Sequence of chain 1.A:
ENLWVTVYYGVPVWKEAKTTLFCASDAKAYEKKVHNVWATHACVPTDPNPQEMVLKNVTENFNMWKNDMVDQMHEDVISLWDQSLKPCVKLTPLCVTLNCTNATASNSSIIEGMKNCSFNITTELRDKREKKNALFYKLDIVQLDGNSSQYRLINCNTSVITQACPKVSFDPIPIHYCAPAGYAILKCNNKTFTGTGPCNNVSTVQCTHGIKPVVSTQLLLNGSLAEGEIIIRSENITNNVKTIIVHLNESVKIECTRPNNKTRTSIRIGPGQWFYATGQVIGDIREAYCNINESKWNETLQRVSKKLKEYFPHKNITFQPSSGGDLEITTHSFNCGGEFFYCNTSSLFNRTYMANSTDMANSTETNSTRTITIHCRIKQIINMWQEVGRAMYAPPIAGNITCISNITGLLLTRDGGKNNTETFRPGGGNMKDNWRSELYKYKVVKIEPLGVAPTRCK

A small-molecule ligand and the protein it binds are described below.
Small molecule (SMILES): CC(=O)N[C@H]1[C@H](O[C@H]2[C@H](O)[C@@H](NC(C)=O)CO[C@@H]2CO)O[C@H](CO)[C@@H](O[C@@H]2O[C@H](CO)[C@@H](O)[C@H](O)[C@@H]2O)[C@@H]1O

Binding-site contacts:
Ligand atom C3 contacts residue ASN215 of chain 1.A at 3.8 Å.
Ligand atom C1 contacts residue THR217 of chain 1.A at 3.2 Å.
Ligand atom O6 contacts residue THR217 of chain 1.A at 2.6 Å (h-bond).
Ligand atom O5 contacts residue THR217 of chain 1.A at 3.3 Å (h-bond).
Ligand atom C7 contacts residue ASN215 of chain 1.A at 3.6 Å.
Ligand atom C4 contacts residue THR217 of chain 1.A at 4.5 Å.
Ligand atom C8 contacts residue ASN215 of chain 1.A at 3.9 Å.
Ligand atom N2 contacts residue ASN215 of chain 1.A at 3.0 Å (h-bond).
Ligand atom C1 contacts residue ASN215 of chain 1.A at 1.5 Å.
Ligand atom O6 contacts residue PHE218 of chain 1.A at 3.9 Å.
Ligand atom O5 contacts residue ASN215 of chain 1.A at 2.4 Å (h-bond).
Ligand atom C4 contacts residue ASN215 of chain 1.A at 4.2 Å.
Ligand atom C2 contacts residue THR217 of chain 1.A at 4.4 Å.
Ligand atom C6 contacts residue THR217 of chain 1.A at 3.8 Å.
Ligand atom C2 contacts residue ASN215 of chain 1.A at 2.5 Å.
Ligand atom C8 contacts residue THR217 of chain 1.A at 3.7 Å.
Ligand atom O6 contacts residue THR219 of chain 1.A at 4.1 Å.
Ligand atom C5 contacts residue ASN215 of chain 1.A at 3.7 Å.
Ligand atom C5 contacts residue THR217 of chain 1.A at 3.3 Å.
Ligand atom O5 contacts residue PHE218 of chain 1.A at 4.2 Å.